Binding-site contacts:
Ligand atom C3 contacts residue ASN1116 of chain 1.A at 3.8 Å.
Ligand atom C8 contacts residue ILE1114 of chain 1.A at 3.9 Å (hydrophobic).
Ligand atom N2 contacts residue ASN1116 of chain 1.A at 3.0 Å (h-bond).
Ligand atom C8 contacts residue ASN1116 of chain 1.A at 3.8 Å.
Ligand atom C4 contacts residue ASN1116 of chain 1.A at 4.2 Å.
Ligand atom O5 contacts residue ASN1116 of chain 1.A at 2.3 Å (h-bond).
Ligand atom C1 contacts residue ASN1116 of chain 1.A at 1.4 Å.
Ligand atom C8 contacts residue VAL1115 of chain 1.A at 4.1 Å (hydrophobic).
Ligand atom O7 contacts residue ASN1116 of chain 1.A at 3.4 Å (h-bond).
Ligand atom C5 contacts residue ASN1116 of chain 1.A at 3.6 Å.
Ligand atom C7 contacts residue ASN1116 of chain 1.A at 3.3 Å.
Ligand atom C2 contacts residue ASN1116 of chain 1.A at 2.5 Å.

Sequence of chain 1.A:
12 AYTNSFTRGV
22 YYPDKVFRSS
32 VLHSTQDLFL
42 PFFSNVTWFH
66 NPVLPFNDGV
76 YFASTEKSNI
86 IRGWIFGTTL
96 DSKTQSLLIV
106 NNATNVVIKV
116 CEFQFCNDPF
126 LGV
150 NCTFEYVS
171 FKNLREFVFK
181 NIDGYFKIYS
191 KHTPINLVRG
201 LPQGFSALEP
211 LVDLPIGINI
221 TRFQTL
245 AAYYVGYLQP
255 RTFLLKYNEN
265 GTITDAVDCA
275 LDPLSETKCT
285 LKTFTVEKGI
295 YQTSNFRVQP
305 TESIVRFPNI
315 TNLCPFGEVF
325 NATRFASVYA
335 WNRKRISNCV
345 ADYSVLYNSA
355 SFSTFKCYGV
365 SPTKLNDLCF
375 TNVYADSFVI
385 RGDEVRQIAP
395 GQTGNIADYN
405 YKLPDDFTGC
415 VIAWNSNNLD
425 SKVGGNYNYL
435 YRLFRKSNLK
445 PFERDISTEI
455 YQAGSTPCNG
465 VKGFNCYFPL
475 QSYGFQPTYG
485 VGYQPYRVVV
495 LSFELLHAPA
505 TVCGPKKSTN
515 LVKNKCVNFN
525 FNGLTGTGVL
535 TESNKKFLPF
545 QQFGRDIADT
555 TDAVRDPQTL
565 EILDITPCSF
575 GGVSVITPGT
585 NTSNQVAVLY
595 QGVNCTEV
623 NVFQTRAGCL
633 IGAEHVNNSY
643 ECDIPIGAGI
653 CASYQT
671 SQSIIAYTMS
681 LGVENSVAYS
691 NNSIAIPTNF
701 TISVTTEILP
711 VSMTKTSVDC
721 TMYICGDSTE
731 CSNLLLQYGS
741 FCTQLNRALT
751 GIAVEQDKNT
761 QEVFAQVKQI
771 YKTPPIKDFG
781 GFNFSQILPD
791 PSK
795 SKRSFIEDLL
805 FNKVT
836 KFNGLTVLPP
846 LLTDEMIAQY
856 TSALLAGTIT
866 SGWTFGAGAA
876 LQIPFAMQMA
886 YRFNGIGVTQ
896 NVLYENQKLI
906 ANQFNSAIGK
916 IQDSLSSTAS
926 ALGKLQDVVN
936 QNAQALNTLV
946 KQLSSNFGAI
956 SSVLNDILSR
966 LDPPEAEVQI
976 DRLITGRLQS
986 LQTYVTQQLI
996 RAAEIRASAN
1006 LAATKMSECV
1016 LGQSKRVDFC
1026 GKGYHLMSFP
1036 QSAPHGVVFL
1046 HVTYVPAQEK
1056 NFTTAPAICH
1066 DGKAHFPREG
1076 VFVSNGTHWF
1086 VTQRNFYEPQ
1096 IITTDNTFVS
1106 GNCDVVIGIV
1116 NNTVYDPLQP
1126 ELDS

The protein below binds the small molecule below.
Small molecule (SMILES): CC(=O)N[C@@H]1[C@@H](O)[C@H](O)[C@@H](CO)O[C@H]1O